Sequence of chain 32.E:
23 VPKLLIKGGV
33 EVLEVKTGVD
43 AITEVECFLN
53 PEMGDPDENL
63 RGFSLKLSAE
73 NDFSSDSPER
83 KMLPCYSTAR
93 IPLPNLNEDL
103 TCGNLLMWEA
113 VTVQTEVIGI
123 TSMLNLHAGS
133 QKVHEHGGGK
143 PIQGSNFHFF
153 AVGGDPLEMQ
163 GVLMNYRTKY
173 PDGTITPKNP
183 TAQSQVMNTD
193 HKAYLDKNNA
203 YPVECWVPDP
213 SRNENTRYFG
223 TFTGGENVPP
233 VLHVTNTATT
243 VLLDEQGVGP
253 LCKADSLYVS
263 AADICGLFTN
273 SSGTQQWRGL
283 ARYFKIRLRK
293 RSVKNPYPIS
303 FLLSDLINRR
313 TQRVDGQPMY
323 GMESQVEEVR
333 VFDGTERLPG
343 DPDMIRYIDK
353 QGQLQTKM

Sequence of chain 32.A:
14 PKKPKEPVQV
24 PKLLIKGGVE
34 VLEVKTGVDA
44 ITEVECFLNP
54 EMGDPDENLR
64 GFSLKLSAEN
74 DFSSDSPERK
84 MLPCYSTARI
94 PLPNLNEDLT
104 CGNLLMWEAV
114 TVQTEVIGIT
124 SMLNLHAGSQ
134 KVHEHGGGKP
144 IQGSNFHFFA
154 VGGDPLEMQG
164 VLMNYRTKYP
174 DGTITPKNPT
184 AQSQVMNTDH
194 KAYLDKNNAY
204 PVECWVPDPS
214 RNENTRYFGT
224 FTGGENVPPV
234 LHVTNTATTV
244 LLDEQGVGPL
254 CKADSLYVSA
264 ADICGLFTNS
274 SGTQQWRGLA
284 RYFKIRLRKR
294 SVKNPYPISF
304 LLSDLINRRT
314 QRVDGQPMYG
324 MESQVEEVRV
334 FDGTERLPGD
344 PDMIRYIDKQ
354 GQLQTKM

Sequence of chain 32.D:
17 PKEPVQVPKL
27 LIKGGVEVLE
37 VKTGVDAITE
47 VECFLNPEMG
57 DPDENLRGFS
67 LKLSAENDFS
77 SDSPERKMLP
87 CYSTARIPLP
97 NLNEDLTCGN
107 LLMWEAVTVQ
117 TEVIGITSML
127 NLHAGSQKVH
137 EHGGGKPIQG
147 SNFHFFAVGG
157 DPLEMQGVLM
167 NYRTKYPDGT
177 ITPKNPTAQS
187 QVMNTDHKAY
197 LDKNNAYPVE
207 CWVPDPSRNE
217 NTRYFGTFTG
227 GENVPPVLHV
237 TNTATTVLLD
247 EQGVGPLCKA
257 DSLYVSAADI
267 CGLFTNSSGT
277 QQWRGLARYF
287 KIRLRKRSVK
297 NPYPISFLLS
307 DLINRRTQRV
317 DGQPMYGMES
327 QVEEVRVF

Binding-site contacts:
Ligand atom N5 contacts residue LEU62 of chain 32.E at 3.9 Å.
Ligand atom C9 contacts residue LEU67 of chain 32.E at 4.0 Å (hydrophobic).
Ligand atom C9 contacts residue GLN278 of chain 32.E at 3.3 Å.
Ligand atom N5 contacts residue GLN278 of chain 32.E at 3.7 Å.
Ligand atom O8 contacts residue THR276 of chain 32.E at 4.0 Å.
Ligand atom C10 contacts residue ASN272 of chain 32.E at 3.9 Å.
Ligand atom C11 contacts residue GLN278 of chain 32.E at 3.5 Å.
Ligand atom O1A contacts residue THR276 of chain 32.E at 2.6 Å (h-bond).
Ligand atom O10 contacts residue PHE75 of chain 32.A at 3.9 Å.
Ligand atom C11 contacts residue PHE270 of chain 32.E at 3.9 Å (hydrophobic).
Ligand atom N5 contacts residue ASN272 of chain 32.E at 3.2 Å (h-bond).
Ligand atom C11 contacts residue ASN272 of chain 32.E at 3.5 Å.
Ligand atom O1A contacts residue LYS68 of chain 32.E at 3.8 Å.
Ligand atom O9 contacts residue LEU67 of chain 32.E at 3.1 Å.
Ligand atom O7 contacts residue LEU62 of chain 32.E at 3.3 Å.
Ligand atom O8 contacts residue LYS68 of chain 32.E at 3.3 Å.
Ligand atom C11 contacts residue PHE75 of chain 32.A at 3.5 Å (hydrophobic).
Ligand atom C7 contacts residue LEU62 of chain 32.E at 3.8 Å (hydrophobic).
Ligand atom O9 contacts residue LYS68 of chain 32.E at 2.9 Å (salt-bridge).
Ligand atom C1 contacts residue LYS68 of chain 32.E at 3.8 Å.
Ligand atom C10 contacts residue GLN278 of chain 32.E at 4.0 Å.
Ligand atom C6 contacts residue LYS68 of chain 32.E at 4.0 Å.
Ligand atom C6 contacts residue ASN272 of chain 32.E at 3.7 Å.
Ligand atom C11 contacts residue HIS138 of chain 32.D at 3.5 Å.
Ligand atom C8 contacts residue GLN278 of chain 32.E at 3.7 Å.
Ligand atom O1A contacts residue ASN272 of chain 32.E at 3.6 Å.
Ligand atom C1 contacts residue THR276 of chain 32.E at 3.3 Å.
Ligand atom O1B contacts residue LYS68 of chain 32.E at 3.1 Å.
Ligand atom O9 contacts residue GLN278 of chain 32.E at 4.0 Å.
Ligand atom O1B contacts residue SER274 of chain 32.E at 3.3 Å (h-bond).
Ligand atom C7 contacts residue GLN278 of chain 32.E at 3.9 Å.
Ligand atom C11 contacts residue LEU62 of chain 32.E at 3.5 Å (hydrophobic).
Ligand atom C10 contacts residue LEU62 of chain 32.E at 3.1 Å (hydrophobic).
Ligand atom O10 contacts residue LEU62 of chain 32.E at 2.8 Å.
Ligand atom C9 contacts residue LYS68 of chain 32.E at 3.8 Å.
Ligand atom O1B contacts residue THR276 of chain 32.E at 3.4 Å (h-bond).
Ligand atom C11 contacts residue PHE65 of chain 32.E at 3.7 Å (hydrophobic).
Ligand atom O8 contacts residue GLN278 of chain 32.E at 3.5 Å (h-bond).
Ligand atom C11 contacts residue THR276 of chain 32.E at 3.4 Å.
Ligand atom O8 contacts residue ASN272 of chain 32.E at 3.5 Å (h-bond).

The protein below binds the small molecule below.
Small molecule (SMILES): CC(=O)N[C@H]1[C@H]([C@H](O)[C@H](O)CO)O[C@@](O[C@H](CO)[C@@H](O)[C@@H]2O[C@@H](C(=O)O)C[C@H](O)[C@H]2NC(C)=O)(C(=O)O)C[C@@H]1O